The small molecule below binds the protein below.
Small molecule (SMILES): CC(=O)N[C@H]1[C@H](O[C@H]2[C@H](O)[C@@H](NC(C)=O)CO[C@@H]2CO)O[C@H](CO)[C@@H](O)[C@@H]1O

Sequence of chain 1.B:
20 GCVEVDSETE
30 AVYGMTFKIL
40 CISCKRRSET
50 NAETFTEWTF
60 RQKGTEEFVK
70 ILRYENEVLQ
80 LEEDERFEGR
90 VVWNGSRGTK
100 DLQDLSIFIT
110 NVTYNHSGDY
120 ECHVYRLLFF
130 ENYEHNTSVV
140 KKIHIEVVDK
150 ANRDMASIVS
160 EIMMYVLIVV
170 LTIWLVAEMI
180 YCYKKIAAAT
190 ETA

Binding-site contacts:
Ligand atom C2 contacts residue ASN135 of chain 1.B at 2.5 Å.
Ligand atom C8 contacts residue PHE54 of chain 1.B at 3.6 Å (hydrophobic).
Ligand atom O4 contacts residue ASN135 of chain 1.B at 4.4 Å.
Ligand atom C1 contacts residue ASN135 of chain 1.B at 1.4 Å.
Ligand atom C3 contacts residue ASN135 of chain 1.B at 3.8 Å.
Ligand atom N2 contacts residue ASN135 of chain 1.B at 3.3 Å (h-bond).
Ligand atom O3 contacts residue ASN135 of chain 1.B at 3.8 Å.
Ligand atom O7 contacts residue TYR124 of chain 1.B at 3.3 Å.
Ligand atom C4 contacts residue ASN135 of chain 1.B at 4.2 Å.
Ligand atom C8 contacts residue ARG72 of chain 1.B at 4.5 Å.
Ligand atom O5 contacts residue ASN135 of chain 1.B at 2.4 Å (h-bond).
Ligand atom C3 contacts residue PHE54 of chain 1.B at 4.4 Å (hydrophobic).
Ligand atom C8 contacts residue TYR124 of chain 1.B at 4.5 Å (hydrophobic).
Ligand atom O3 contacts residue PHE54 of chain 1.B at 3.9 Å.
Ligand atom C7 contacts residue ASN135 of chain 1.B at 4.4 Å.
Ligand atom C5 contacts residue ASN135 of chain 1.B at 3.7 Å.
Ligand atom C7 contacts residue TYR124 of chain 1.B at 4.2 Å (hydrophobic).
Ligand atom C8 contacts residue GLU56 of chain 1.B at 4.2 Å.